Binding-site contacts:
Ligand atom C2 contacts residue PHE237 of chain 1.A at 3.6 Å (hydrophobic).
Ligand atom C7 contacts residue MET132 of chain 1.A at 3.3 Å (hydrophobic).
Ligand atom C11 contacts residue ILE110 of chain 1.A at 3.8 Å (hydrophobic).
Ligand atom C21 contacts residue TYR205 of chain 1.A at 3.8 Å (hydrophobic).
Ligand atom C17 contacts residue ALA24 of chain 1.C at 3.7 Å (hydrophobic).
Ligand atom O1 contacts residue ILE110 of chain 1.A at 3.7 Å.
Ligand atom C16 contacts residue TYR159 of chain 1.A at 3.8 Å (hydrophobic).
Ligand atom C6 contacts residue TYR112 of chain 1.A at 3.7 Å (hydrophobic).
Ligand atom C21 contacts residue HIS207 of chain 1.A at 3.6 Å.
Ligand atom C17 contacts residue TYR159 of chain 1.A at 3.7 Å (hydrophobic).
Ligand atom C20 contacts residue ILE194 of chain 1.A at 3.8 Å (hydrophobic).
Ligand atom O3 contacts residue PHE130 of chain 1.A at 3.6 Å.
Ligand atom C8 contacts residue MET132 of chain 1.A at 3.4 Å (hydrophobic).
Ligand atom C13 contacts residue PHE134 of chain 1.A at 3.7 Å (hydrophobic).
Ligand atom O3 contacts residue TYR112 of chain 1.A at 3.6 Å.
Ligand atom C12 contacts residue PHE134 of chain 1.A at 3.8 Å (hydrophobic).
Ligand atom CL2 contacts residue ILE25 of chain 1.C at 3.4 Å.
Ligand atom C13 contacts residue ILE110 of chain 1.A at 3.7 Å (hydrophobic).
Ligand atom O1 contacts residue MET132 of chain 1.A at 3.7 Å.
Ligand atom CL2 contacts residue ALA24 of chain 1.C at 3.5 Å.
Ligand atom CL3 contacts residue LEU240 of chain 1.A at 3.8 Å.
Ligand atom C13 contacts residue MET132 of chain 1.A at 3.4 Å (hydrophobic).
Ligand atom C4 contacts residue MET132 of chain 1.A at 3.8 Å (hydrophobic).
Ligand atom C3 contacts residue MET132 of chain 1.A at 3.7 Å (hydrophobic).
Ligand atom C12 contacts residue ILE110 of chain 1.A at 3.8 Å (hydrophobic).
Ligand atom C21 contacts residue SER128 of chain 1.A at 3.8 Å.
Ligand atom C9 contacts residue PHE237 of chain 1.A at 3.7 Å (hydrophobic).
Ligand atom CL2 contacts residue TYR159 of chain 1.A at 3.6 Å.
Ligand atom C20 contacts residue LEU240 of chain 1.A at 3.8 Å (hydrophobic).
Ligand atom C7 contacts residue PHE237 of chain 1.A at 3.5 Å (hydrophobic).
Ligand atom CL3 contacts residue PHE134 of chain 1.A at 3.8 Å.
Ligand atom C5 contacts residue TYR112 of chain 1.A at 3.5 Å (hydrophobic).
Ligand atom C10 contacts residue TYR159 of chain 1.A at 3.5 Å (hydrophobic).
Ligand atom O2 contacts residue VAL196 of chain 1.A at 3.4 Å.
Ligand atom C19 contacts residue LEU240 of chain 1.A at 3.8 Å (hydrophobic).
Ligand atom C1 contacts residue TYR205 of chain 1.A at 3.8 Å (hydrophobic).
Ligand atom C14 contacts residue TYR159 of chain 1.A at 3.5 Å (hydrophobic).
Ligand atom C9 contacts residue VAL199 of chain 1.A at 3.6 Å (hydrophobic).
Ligand atom O1 contacts residue PHE237 of chain 1.A at 3.8 Å.
Ligand atom C16 contacts residue ALA24 of chain 1.C at 3.8 Å (hydrophobic).

Sequence of chain 1.A:
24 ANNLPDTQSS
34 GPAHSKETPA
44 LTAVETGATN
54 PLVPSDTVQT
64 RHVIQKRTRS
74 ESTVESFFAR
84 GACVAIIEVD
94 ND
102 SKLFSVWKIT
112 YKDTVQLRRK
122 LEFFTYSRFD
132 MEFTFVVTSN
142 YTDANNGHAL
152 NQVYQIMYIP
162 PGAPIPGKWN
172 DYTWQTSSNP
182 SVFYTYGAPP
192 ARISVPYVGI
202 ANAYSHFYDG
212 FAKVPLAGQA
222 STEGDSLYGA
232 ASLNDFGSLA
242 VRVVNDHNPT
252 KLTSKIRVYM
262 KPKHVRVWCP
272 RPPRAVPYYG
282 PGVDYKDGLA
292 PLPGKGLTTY

Sequence of chain 1.C:
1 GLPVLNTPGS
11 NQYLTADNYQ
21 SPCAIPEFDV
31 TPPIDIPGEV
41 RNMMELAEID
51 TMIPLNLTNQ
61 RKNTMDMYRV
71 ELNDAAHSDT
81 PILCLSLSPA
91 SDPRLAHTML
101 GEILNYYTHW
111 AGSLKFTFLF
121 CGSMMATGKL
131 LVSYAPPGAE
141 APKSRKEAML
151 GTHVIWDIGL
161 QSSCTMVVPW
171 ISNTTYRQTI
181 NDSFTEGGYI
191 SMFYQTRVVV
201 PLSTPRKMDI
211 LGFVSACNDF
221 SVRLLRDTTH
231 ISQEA

The small molecule below binds the protein below.
Small molecule (SMILES): COc1ccc(OCc2ccc(COc3c(Cl)cccc3Cl)cc2)c(Cl)c1